Sequence of chain 1.W:
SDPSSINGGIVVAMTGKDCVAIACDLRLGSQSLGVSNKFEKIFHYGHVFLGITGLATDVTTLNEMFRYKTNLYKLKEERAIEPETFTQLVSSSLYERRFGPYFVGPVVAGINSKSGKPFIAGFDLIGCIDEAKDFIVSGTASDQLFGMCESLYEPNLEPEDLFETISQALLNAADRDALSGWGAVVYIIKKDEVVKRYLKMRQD

Sequence of chain 1.V:
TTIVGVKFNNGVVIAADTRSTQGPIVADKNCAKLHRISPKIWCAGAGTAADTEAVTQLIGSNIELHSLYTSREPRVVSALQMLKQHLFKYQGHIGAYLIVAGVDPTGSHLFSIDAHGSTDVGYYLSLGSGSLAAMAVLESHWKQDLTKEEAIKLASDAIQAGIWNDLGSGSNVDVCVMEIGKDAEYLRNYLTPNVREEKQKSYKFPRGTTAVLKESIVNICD

Binding-site contacts:
Ligand atom N contacts residue ASP125 of chain 1.W at 2.8 Å (salt-bridge).
Ligand atom CA contacts residue THR1 of chain 1.V at 2.4 Å.
Ligand atom O contacts residue ALA49 of chain 1.V at 2.9 Å (h-bond).
Ligand atom O contacts residue MES1 of chain 1.VA at 3.7 Å.
Ligand atom N contacts residue THR21 of chain 1.V at 3.1 Å (h-bond).
Ligand atom CA contacts residue GLY47 of chain 1.V at 3.3 Å.
Ligand atom C2 contacts residue THR1 of chain 1.V at 1.5 Å.
Ligand atom N contacts residue THR1 of chain 1.V at 3.6 Å.
Ligand atom N contacts residue GLY47 of chain 1.V at 2.8 Å (h-bond).
Ligand atom O contacts residue THR48 of chain 1.V at 3.7 Å.
Ligand atom O contacts residue THR1 of chain 1.V at 2.3 Å (h-bond).
Ligand atom C contacts residue ASP125 of chain 1.W at 3.6 Å.
Ligand atom O contacts residue THR21 of chain 1.V at 3.1 Å (h-bond).
Ligand atom OD1 contacts residue LYS33 of chain 1.V at 3.1 Å.
Ligand atom CA contacts residue THR21 of chain 1.V at 3.7 Å.
Ligand atom C3 contacts residue GLY168 of chain 1.V at 3.1 Å.
Ligand atom OD2 contacts residue K1 of chain 1.WA at 3.0 Å.
Ligand atom O contacts residue GLY47 of chain 1.V at 3.0 Å (h-bond).
Ligand atom O contacts residue THR1 of chain 1.V at 3.7 Å.
Ligand atom CG contacts residue ASP125 of chain 1.W at 3.7 Å.
Ligand atom C3 contacts residue ARG19 of chain 1.V at 3.4 Å.
Ligand atom CD2 contacts residue GLN22 of chain 1.V at 3.5 Å.
Ligand atom O contacts residue SER20 of chain 1.V at 3.1 Å (h-bond).
Ligand atom C contacts residue GLY47 of chain 1.V at 3.5 Å.
Ligand atom CH3 contacts residue ASP125 of chain 1.W at 3.4 Å.
Ligand atom OD1 contacts residue CYS31 of chain 1.V at 3.2 Å (h-bond).
Ligand atom C contacts residue THR1 of chain 1.V at 1.4 Å.
Ligand atom CG contacts residue K1 of chain 1.WA at 3.0 Å.
Ligand atom O contacts residue THR21 of chain 1.V at 3.7 Å.
Ligand atom C1 contacts residue MES1 of chain 1.VA at 3.4 Å.
Ligand atom C2 contacts residue GLY168 of chain 1.V at 3.7 Å.
Ligand atom O contacts residue GLN22 of chain 1.V at 3.6 Å.
Ligand atom C1 contacts residue THR1 of chain 1.V at 2.5 Å.
Ligand atom O contacts residue MES1 of chain 1.VA at 2.9 Å (h-bond).
Ligand atom OD1 contacts residue K1 of chain 1.WA at 2.4 Å.
Ligand atom OD2 contacts residue ALA49 of chain 1.V at 2.9 Å.
Ligand atom C3 contacts residue THR1 of chain 1.V at 2.5 Å.
Ligand atom CB contacts residue ASP125 of chain 1.W at 3.8 Å.
Ligand atom CB contacts residue THR1 of chain 1.V at 2.5 Å.
Ligand atom CD2 contacts residue ALA27 of chain 1.V at 3.6 Å (hydrophobic).

A small-molecule ligand and the protein it binds are described below.
Small molecule (SMILES): CC(=O)N[C@@H](CC(C)C)C(=O)N[C@@H](C)C(=O)N[C@@H](CC(=O)O)[C@@H](O)[C@H](C)CO